A small-molecule ligand and the protein it binds are described below.
Small molecule (SMILES): CC(=O)N[C@@H]1[C@@H](O)[C@H](O)[C@@H](CO)O[C@H]1O

Binding-site contacts:
Ligand atom C8 contacts residue ASN724 of chain 1.C at 4.4 Å.
Ligand atom O7 contacts residue LEU712 of chain 1.C at 3.3 Å.
Ligand atom C2 contacts residue ASN724 of chain 1.C at 2.4 Å.
Ligand atom C8 contacts residue GLN713 of chain 1.C at 3.5 Å.
Ligand atom C3 contacts residue ASN724 of chain 1.C at 3.8 Å.
Ligand atom C8 contacts residue LEU712 of chain 1.C at 3.9 Å (hydrophobic).
Ligand atom C1 contacts residue ASN724 of chain 1.C at 1.4 Å.
Ligand atom C7 contacts residue LEU712 of chain 1.C at 4.0 Å (hydrophobic).
Ligand atom N2 contacts residue ASN724 of chain 1.C at 2.9 Å (h-bond).
Ligand atom O5 contacts residue ASN724 of chain 1.C at 2.4 Å (h-bond).
Ligand atom C7 contacts residue ASN724 of chain 1.C at 3.2 Å.
Ligand atom C4 contacts residue ASN724 of chain 1.C at 4.2 Å.
Ligand atom C5 contacts residue ASN724 of chain 1.C at 3.7 Å.
Ligand atom O7 contacts residue ASN724 of chain 1.C at 3.1 Å (h-bond).

Sequence of chain 1.C:
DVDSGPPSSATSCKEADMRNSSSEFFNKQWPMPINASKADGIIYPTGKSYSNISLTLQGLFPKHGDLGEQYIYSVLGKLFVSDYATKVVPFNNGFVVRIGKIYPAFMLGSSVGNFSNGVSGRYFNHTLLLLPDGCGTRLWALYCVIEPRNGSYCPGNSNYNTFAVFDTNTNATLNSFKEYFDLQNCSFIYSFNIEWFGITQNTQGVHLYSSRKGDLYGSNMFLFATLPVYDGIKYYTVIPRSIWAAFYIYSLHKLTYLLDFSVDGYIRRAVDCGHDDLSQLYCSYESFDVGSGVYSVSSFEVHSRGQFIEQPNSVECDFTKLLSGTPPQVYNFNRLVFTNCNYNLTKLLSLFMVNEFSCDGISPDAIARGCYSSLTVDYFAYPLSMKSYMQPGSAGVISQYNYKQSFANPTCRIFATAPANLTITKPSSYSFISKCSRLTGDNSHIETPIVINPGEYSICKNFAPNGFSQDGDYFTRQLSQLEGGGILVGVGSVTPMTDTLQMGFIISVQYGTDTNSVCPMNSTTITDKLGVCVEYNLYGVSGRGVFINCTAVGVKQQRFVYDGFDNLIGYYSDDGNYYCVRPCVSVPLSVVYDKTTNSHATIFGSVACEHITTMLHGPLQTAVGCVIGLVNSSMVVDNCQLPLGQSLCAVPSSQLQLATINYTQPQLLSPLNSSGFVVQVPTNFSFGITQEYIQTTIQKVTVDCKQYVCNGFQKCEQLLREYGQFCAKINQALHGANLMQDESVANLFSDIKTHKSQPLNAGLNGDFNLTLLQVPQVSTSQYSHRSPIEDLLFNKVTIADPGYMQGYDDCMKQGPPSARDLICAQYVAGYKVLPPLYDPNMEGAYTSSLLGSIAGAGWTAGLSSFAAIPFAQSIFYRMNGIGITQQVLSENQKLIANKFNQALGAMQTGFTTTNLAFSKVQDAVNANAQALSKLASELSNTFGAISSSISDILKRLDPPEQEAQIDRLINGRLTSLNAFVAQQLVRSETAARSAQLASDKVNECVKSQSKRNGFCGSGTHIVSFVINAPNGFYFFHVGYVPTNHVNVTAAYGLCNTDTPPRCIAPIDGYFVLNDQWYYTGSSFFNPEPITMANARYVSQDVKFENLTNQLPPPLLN